Sequence of chain 1.B:
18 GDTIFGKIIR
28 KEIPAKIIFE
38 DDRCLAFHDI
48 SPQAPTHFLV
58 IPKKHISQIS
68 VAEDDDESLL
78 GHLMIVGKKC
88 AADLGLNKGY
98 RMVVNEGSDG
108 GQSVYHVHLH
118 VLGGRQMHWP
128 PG

Sequence of chain 1.A:
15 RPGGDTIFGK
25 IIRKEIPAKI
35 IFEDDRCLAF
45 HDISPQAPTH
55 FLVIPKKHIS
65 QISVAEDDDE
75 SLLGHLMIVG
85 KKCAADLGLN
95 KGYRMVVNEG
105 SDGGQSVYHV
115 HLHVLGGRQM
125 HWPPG

Binding-site contacts:
Ligand atom C3' contacts residue ASP46 of chain 1.A at 3.4 Å.
Ligand atom C17 contacts residue TRP126 of chain 1.B at 3.7 Å (hydrophobic).
Ligand atom C2' contacts residue ASP46 of chain 1.A at 3.5 Å.
Ligand atom N2 contacts residue ILE47 of chain 1.A at 3.3 Å.
Ligand atom C1' contacts residue ASP46 of chain 1.A at 3.5 Å.
Ligand atom O3' contacts residue ASP46 of chain 1.A at 2.5 Å (salt-bridge).
Ligand atom C16 contacts residue TRP126 of chain 1.B at 3.4 Å (hydrophobic).
Ligand atom N2 contacts residue PHE44 of chain 1.A at 3.6 Å.
Ligand atom C2 contacts residue ILE47 of chain 1.A at 3.3 Å (hydrophobic).
Ligand atom O5' contacts residue HIS115 of chain 1.A at 3.2 Å (h-bond).
Ligand atom O5' contacts residue SER110 of chain 1.A at 3.6 Å (h-bond).
Ligand atom O6 contacts residue ILE21 of chain 1.A at 3.3 Å.
Ligand atom O4' contacts residue PHE22 of chain 1.A at 3.3 Å.
Ligand atom N4 contacts residue GLY108 of chain 1.A at 2.7 Å (h-bond).
Ligand atom C20 contacts residue SER110 of chain 1.A at 3.3 Å.
Ligand atom C5' contacts residue SER110 of chain 1.A at 3.5 Å.
Ligand atom C16 contacts residue GLY108 of chain 1.A at 3.4 Å.
Ligand atom N4 contacts residue SER110 of chain 1.A at 3.6 Å.
Ligand atom C7 contacts residue ASN102 of chain 1.A at 3.5 Å.
Ligand atom C5' contacts residue HIS115 of chain 1.A at 3.4 Å.
Ligand atom N1 contacts residue ILE47 of chain 1.A at 3.4 Å.
Ligand atom N3 contacts residue ILE47 of chain 1.A at 3.5 Å.
Ligand atom O2 contacts residue GLN109 of chain 1.A at 3.6 Å.
Ligand atom C7 contacts residue GLY108 of chain 1.A at 3.4 Å.
Ligand atom C4 contacts residue ILE47 of chain 1.A at 3.5 Å (hydrophobic).
Ligand atom O2 contacts residue VAL111 of chain 1.A at 3.3 Å (h-bond).
Ligand atom C1 contacts residue SER110 of chain 1.A at 3.2 Å.
Ligand atom C15 contacts residue GLY108 of chain 1.A at 3.5 Å.
Ligand atom C5 contacts residue ILE47 of chain 1.A at 3.5 Å (hydrophobic).
Ligand atom N2 contacts residue HIS45 of chain 1.A at 2.8 Å (h-bond).
Ligand atom O2' contacts residue ASP46 of chain 1.A at 2.6 Å (salt-bridge).
Ligand atom O2 contacts residue SER110 of chain 1.A at 2.7 Å (h-bond).
Ligand atom O3' contacts residue HIS117 of chain 1.A at 3.5 Å.
Ligand atom O2' contacts residue SER48 of chain 1.A at 3.5 Å.
Ligand atom C1 contacts residue HIS115 of chain 1.A at 3.3 Å.
Ligand atom N4 contacts residue ASN102 of chain 1.A at 3.3 Å (h-bond).
Ligand atom C4' contacts residue ASP46 of chain 1.A at 3.5 Å.
Ligand atom C6 contacts residue ILE47 of chain 1.A at 3.5 Å (hydrophobic).
Ligand atom O2 contacts residue HIS115 of chain 1.A at 3.1 Å (h-bond).
Ligand atom O5' contacts residue HIS117 of chain 1.A at 3.4 Å (h-bond).

This protein binds this small molecule.
Small molecule (SMILES): Nc1nc2c(ncn2[C@@H]2O[C@H](COC(=O)NCc3ccccc3)[C@@H](O)[C@H]2O)c(=O)[nH]1